Binding-site contacts:
Ligand atom CK5 contacts residue PHE186 of chain 7.A at 3.6 Å (hydrophobic).
Ligand atom CK4 contacts residue FE21 of chain 7.B at 2.9 Å.
Ligand atom CK2 contacts residue NO1 of chain 7.C at 3.9 Å.
Ligand atom OK1 contacts residue HIS240 of chain 7.A at 3.6 Å (h-bond).
Ligand atom CK1 contacts residue HIS240 of chain 7.A at 3.4 Å.
Ligand atom OK1 contacts residue NO1 of chain 7.C at 2.5 Å (h-bond).
Ligand atom CK4 contacts residue NO1 of chain 7.C at 2.9 Å.
Ligand atom CK1 contacts residue THR280 of chain 7.A at 3.9 Å.
Ligand atom CKA contacts residue HIS208 of chain 7.A at 3.7 Å.
Ligand atom CKC contacts residue TYR249 of chain 7.A at 3.5 Å (hydrophobic).
Ligand atom CK1 contacts residue PHE186 of chain 7.A at 3.7 Å (hydrophobic).
Ligand atom OK1 contacts residue HIS145 of chain 7.A at 3.2 Å (h-bond).
Ligand atom OK1 contacts residue FE21 of chain 7.B at 2.2 Å.
Ligand atom CK4 contacts residue HIS240 of chain 7.A at 3.2 Å.
Ligand atom CKC contacts residue THR280 of chain 7.A at 3.7 Å.
Ligand atom CK3 contacts residue FE21 of chain 7.B at 2.8 Å.
Ligand atom OK2 contacts residue NO1 of chain 7.C at 2.3 Å (h-bond).
Ligand atom OK2 contacts residue HIS209 of chain 7.A at 2.8 Å.
Ligand atom OK1 contacts residue HIS194 of chain 7.A at 2.8 Å (h-bond).
Ligand atom OK2 contacts residue TYR249 of chain 7.A at 2.7 Å (h-bond).
Ligand atom OK2 contacts residue FE21 of chain 7.B at 2.0 Å.
Ligand atom CK3 contacts residue HIS240 of chain 7.A at 3.5 Å.
Ligand atom CK3 contacts residue NO1 of chain 7.C at 2.7 Å.
Ligand atom OK2 contacts residue GLU260 of chain 7.A at 3.2 Å (salt-bridge).
Ligand atom CK9 contacts residue HIS208 of chain 7.A at 3.9 Å.
Ligand atom CK6 contacts residue HIS240 of chain 7.A at 3.2 Å.
Ligand atom CK8 contacts residue HIS209 of chain 7.A at 3.8 Å.
Ligand atom CK2 contacts residue TYR249 of chain 7.A at 3.5 Å (hydrophobic).
Ligand atom CK3 contacts residue TYR249 of chain 7.A at 3.1 Å (hydrophobic).
Ligand atom CK5 contacts residue ASN242 of chain 7.A at 3.6 Å.
Ligand atom CK5 contacts residue HIS194 of chain 7.A at 3.5 Å.
Ligand atom CK7 contacts residue TYR249 of chain 7.A at 3.6 Å (hydrophobic).
Ligand atom CK9 contacts residue PHE201 of chain 7.A at 3.8 Å (hydrophobic).
Ligand atom CK6 contacts residue PHE186 of chain 7.A at 3.5 Å (hydrophobic).
Ligand atom CK5 contacts residue HIS240 of chain 7.A at 3.4 Å.
Ligand atom CK6 contacts residue ASN242 of chain 7.A at 3.4 Å.
Ligand atom CK6 contacts residue ILE172 of chain 7.A at 3.9 Å (hydrophobic).
Ligand atom CK4 contacts residue HIS194 of chain 7.A at 3.4 Å.
Ligand atom OK1 contacts residue GLU260 of chain 7.A at 3.2 Å (salt-bridge).
Ligand atom CK2 contacts residue HIS240 of chain 7.A at 3.4 Å.

This small molecule binds to this protein.
Small molecule (SMILES): Oc1cccc(-c2ccccc2)c1O

Sequence of chain 7.A:
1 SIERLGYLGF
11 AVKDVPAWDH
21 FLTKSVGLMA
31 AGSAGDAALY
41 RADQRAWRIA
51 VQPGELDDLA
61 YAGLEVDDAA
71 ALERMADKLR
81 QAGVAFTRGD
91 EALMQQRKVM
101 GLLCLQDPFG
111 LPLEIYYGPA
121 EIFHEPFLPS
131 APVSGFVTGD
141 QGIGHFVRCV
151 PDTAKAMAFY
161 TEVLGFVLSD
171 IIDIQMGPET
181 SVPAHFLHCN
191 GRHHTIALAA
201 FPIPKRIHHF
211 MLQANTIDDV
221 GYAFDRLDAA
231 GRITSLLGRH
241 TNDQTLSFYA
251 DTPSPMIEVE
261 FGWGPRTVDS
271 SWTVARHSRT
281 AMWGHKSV